A small-molecule ligand and the protein it binds are described below.
Small molecule (SMILES): Nc1nnc(CCC(=O)c2cccs2)s1

Sequence of chain 1.B:
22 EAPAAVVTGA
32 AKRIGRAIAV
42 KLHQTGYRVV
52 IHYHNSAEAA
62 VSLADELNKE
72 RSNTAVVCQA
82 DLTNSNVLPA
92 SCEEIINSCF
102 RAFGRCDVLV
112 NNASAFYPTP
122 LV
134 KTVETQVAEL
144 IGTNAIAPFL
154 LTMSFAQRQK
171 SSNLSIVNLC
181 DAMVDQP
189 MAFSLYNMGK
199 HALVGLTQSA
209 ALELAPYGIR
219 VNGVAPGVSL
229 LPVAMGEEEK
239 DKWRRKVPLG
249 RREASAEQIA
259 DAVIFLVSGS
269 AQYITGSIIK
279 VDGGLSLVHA

Binding-site contacts:
Ligand atom CAF contacts residue NDP1 of chain 1.G at 3.4 Å.
Ligand atom NAA contacts residue SER115 of chain 1.B at 3.1 Å (h-bond).
Ligand atom SAK contacts residue PHE117 of chain 1.B at 3.8 Å.
Ligand atom CAC contacts residue CSX188 of chain 1.B at 4.0 Å.
Ligand atom NAI contacts residue PHE117 of chain 1.B at 3.7 Å.
Ligand atom CAM contacts residue PHE117 of chain 1.B at 3.5 Å (hydrophobic).
Ligand atom CAO contacts residue VAL226 of chain 1.B at 4.1 Å (hydrophobic).
Ligand atom NAH contacts residue TYR194 of chain 1.B at 3.2 Å (h-bond).
Ligand atom CAN contacts residue NDP1 of chain 1.G at 3.8 Å.
Ligand atom CAG contacts residue NDP1 of chain 1.G at 3.6 Å.
Ligand atom CAL contacts residue PHE117 of chain 1.B at 4.2 Å (hydrophobic).
Ligand atom OAB contacts residue PHE117 of chain 1.B at 4.2 Å.
Ligand atom NAA contacts residue PHE117 of chain 1.B at 3.4 Å.
Ligand atom CAL contacts residue NDP1 of chain 1.G at 4.3 Å.
Ligand atom CAN contacts residue PHE117 of chain 1.B at 3.8 Å (hydrophobic).
Ligand atom SAK contacts residue NDP1 of chain 1.G at 3.2 Å (h-bond).
Ligand atom CAC contacts residue GLY225 of chain 1.B at 4.3 Å.
Ligand atom CAM contacts residue SER115 of chain 1.B at 4.2 Å.
Ligand atom SAJ contacts residue VAL226 of chain 1.B at 3.7 Å.
Ligand atom CAE contacts residue VAL226 of chain 1.B at 4.1 Å (hydrophobic).
Ligand atom CAD contacts residue CSX188 of chain 1.B at 4.0 Å.
Ligand atom OAB contacts residue PRO230 of chain 1.B at 3.3 Å.
Ligand atom CAC contacts residue TRP241 of chain 1.B at 4.3 Å (hydrophobic).
Ligand atom CAG contacts residue PHE117 of chain 1.B at 3.9 Å (hydrophobic).
Ligand atom CAD contacts residue TRP241 of chain 1.B at 3.4 Å (hydrophobic).
Ligand atom OAB contacts residue LEU229 of chain 1.B at 3.7 Å.
Ligand atom CAE contacts residue GLY225 of chain 1.B at 4.0 Å.
Ligand atom NAH contacts residue PHE117 of chain 1.B at 3.5 Å.
Ligand atom CAC contacts residue VAL226 of chain 1.B at 3.8 Å (hydrophobic).
Ligand atom SAJ contacts residue TRP241 of chain 1.B at 3.6 Å.
Ligand atom NAI contacts residue NDP1 of chain 1.G at 3.6 Å.
Ligand atom NAH contacts residue NDP1 of chain 1.G at 3.1 Å (h-bond).
Ligand atom CAF contacts residue PHE117 of chain 1.B at 4.2 Å (hydrophobic).
Ligand atom SAJ contacts residue LEU229 of chain 1.B at 4.1 Å.
Ligand atom NAI contacts residue TYR194 of chain 1.B at 3.7 Å.
Ligand atom NAA contacts residue NDP1 of chain 1.G at 3.0 Å (h-bond).
Ligand atom CAD contacts residue VAL226 of chain 1.B at 3.5 Å (hydrophobic).
Ligand atom CAG contacts residue PRO230 of chain 1.B at 4.3 Å (hydrophobic).
Ligand atom CAM contacts residue NDP1 of chain 1.G at 3.4 Å.
Ligand atom CAL contacts residue LEU229 of chain 1.B at 4.2 Å (hydrophobic).